Sequence of chain 10.C:
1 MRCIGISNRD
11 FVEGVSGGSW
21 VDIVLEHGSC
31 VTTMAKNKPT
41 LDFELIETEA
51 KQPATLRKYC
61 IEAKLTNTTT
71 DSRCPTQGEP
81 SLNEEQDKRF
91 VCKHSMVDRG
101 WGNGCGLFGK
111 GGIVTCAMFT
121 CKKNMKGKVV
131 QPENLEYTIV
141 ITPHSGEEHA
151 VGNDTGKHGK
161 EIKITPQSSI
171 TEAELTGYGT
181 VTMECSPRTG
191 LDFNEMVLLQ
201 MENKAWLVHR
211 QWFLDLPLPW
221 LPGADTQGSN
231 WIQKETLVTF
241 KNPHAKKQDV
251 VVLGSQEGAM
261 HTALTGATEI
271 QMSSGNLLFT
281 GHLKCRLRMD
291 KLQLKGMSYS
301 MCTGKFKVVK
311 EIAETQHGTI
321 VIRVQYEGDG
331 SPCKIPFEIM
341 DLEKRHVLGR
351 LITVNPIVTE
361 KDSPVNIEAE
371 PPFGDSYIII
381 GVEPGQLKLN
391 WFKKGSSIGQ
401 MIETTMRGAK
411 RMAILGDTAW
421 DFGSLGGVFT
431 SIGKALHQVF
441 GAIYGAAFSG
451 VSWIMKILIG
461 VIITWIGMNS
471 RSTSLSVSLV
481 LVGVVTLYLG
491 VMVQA

Binding-site contacts:
Ligand atom C6 contacts residue HIS149 of chain 10.C at 4.1 Å.
Ligand atom C2 contacts residue ASN153 of chain 10.C at 2.6 Å.
Ligand atom C2 contacts residue HIS149 of chain 10.C at 3.6 Å.
Ligand atom O7 contacts residue ASN153 of chain 10.C at 4.0 Å.
Ligand atom C1 contacts residue HIS158 of chain 10.C at 4.1 Å.
Ligand atom C5 contacts residue HIS158 of chain 10.C at 4.2 Å.
Ligand atom C3 contacts residue HIS149 of chain 10.C at 4.3 Å.
Ligand atom C1 contacts residue ASN153 of chain 10.C at 1.4 Å.
Ligand atom O5 contacts residue GLY156 of chain 10.C at 3.9 Å.
Ligand atom C5 contacts residue HIS149 of chain 10.C at 3.6 Å.
Ligand atom C8 contacts residue HIS149 of chain 10.C at 3.5 Å.
Ligand atom C6 contacts residue GLY156 of chain 10.C at 3.8 Å.
Ligand atom C7 contacts residue TRP101 of chain 10.E at 4.3 Å (hydrophobic).
Ligand atom C7 contacts residue ASN153 of chain 10.C at 3.6 Å.
Ligand atom C3 contacts residue ASN153 of chain 10.C at 3.9 Å.
Ligand atom C4 contacts residue HIS149 of chain 10.C at 3.7 Å.
Ligand atom C8 contacts residue TRP101 of chain 10.E at 4.4 Å (hydrophobic).
Ligand atom C8 contacts residue ASN153 of chain 10.C at 3.9 Å.
Ligand atom O5 contacts residue HIS158 of chain 10.C at 3.2 Å.
Ligand atom O5 contacts residue ASN153 of chain 10.C at 2.2 Å (h-bond).
Ligand atom O5 contacts residue HIS149 of chain 10.C at 3.8 Å.
Ligand atom C4 contacts residue ASN153 of chain 10.C at 4.2 Å.
Ligand atom C6 contacts residue HIS158 of chain 10.C at 3.9 Å.
Ligand atom O7 contacts residue ASN103 of chain 10.E at 4.5 Å.
Ligand atom O5 contacts residue THR155 of chain 10.C at 3.8 Å.
Ligand atom C7 contacts residue GLY102 of chain 10.E at 4.0 Å.
Ligand atom O6 contacts residue HIS158 of chain 10.C at 3.4 Å.
Ligand atom C5 contacts residue ASN153 of chain 10.C at 3.6 Å.
Ligand atom N2 contacts residue ASN153 of chain 10.C at 3.2 Å (h-bond).
Ligand atom O3 contacts residue HIS149 of chain 10.C at 4.2 Å.
Ligand atom O7 contacts residue GLY102 of chain 10.E at 3.0 Å (h-bond).
Ligand atom C1 contacts residue THR155 of chain 10.C at 3.7 Å.
Ligand atom C8 contacts residue ALA150 of chain 10.C at 4.5 Å (hydrophobic).
Ligand atom O7 contacts residue TRP101 of chain 10.E at 3.4 Å (h-bond).
Ligand atom C5 contacts residue GLY156 of chain 10.C at 4.0 Å.
Ligand atom O6 contacts residue HIS149 of chain 10.C at 3.6 Å.
Ligand atom C1 contacts residue HIS149 of chain 10.C at 3.7 Å.

The protein below binds the small molecule below.
Small molecule (SMILES): CC(=O)N[C@H]1[C@H](O[C@H]2[C@H](O)[C@@H](NC(C)=O)CO[C@@H]2CO)O[C@H](CO)[C@@H](O)[C@@H]1O

Sequence of chain 10.E:
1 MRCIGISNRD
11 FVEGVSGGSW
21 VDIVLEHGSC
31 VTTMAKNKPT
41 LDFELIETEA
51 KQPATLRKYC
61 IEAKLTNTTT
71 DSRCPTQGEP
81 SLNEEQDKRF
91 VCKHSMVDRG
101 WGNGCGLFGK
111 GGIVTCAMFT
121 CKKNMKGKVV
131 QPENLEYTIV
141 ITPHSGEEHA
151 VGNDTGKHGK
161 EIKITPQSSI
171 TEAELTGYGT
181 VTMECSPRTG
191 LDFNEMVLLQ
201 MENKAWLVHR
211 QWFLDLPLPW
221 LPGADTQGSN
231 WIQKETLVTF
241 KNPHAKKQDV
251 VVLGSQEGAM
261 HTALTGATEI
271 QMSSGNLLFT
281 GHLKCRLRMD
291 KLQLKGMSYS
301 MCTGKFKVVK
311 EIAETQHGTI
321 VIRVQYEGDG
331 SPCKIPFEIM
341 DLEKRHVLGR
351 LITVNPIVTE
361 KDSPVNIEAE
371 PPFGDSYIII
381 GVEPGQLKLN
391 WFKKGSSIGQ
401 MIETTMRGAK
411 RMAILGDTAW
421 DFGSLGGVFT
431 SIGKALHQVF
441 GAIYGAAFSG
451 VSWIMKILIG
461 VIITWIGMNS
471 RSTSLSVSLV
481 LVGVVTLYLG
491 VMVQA